Sequence of chain 4.F:
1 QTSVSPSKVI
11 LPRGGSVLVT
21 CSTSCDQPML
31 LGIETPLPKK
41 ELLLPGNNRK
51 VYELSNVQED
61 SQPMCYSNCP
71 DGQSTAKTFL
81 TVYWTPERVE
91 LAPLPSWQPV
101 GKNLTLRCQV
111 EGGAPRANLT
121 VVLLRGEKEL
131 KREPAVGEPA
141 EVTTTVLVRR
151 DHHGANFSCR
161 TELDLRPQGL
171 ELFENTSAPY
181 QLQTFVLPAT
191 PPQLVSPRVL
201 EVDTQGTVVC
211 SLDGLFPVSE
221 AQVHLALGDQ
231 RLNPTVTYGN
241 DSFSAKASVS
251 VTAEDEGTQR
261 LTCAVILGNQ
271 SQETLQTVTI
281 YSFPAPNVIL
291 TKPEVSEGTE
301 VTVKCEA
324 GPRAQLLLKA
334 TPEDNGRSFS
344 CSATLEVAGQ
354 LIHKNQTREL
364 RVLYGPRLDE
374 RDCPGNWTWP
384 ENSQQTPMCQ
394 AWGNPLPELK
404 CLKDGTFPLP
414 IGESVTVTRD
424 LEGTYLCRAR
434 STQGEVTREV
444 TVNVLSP

A small-molecule ligand and the protein it binds are described below.
Small molecule (SMILES): CC(=O)N[C@@H]1[C@@H](O)[C@H](O)[C@@H](CO)O[C@H]1O

Binding-site contacts:
Ligand atom C2 contacts residue THR145 of chain 4.F at 4.1 Å.
Ligand atom C8 contacts residue VAL146 of chain 4.F at 4.5 Å (hydrophobic).
Ligand atom O5 contacts residue ASN103 of chain 4.F at 2.6 Å (h-bond).
Ligand atom N2 contacts residue THR145 of chain 4.F at 4.0 Å.
Ligand atom C2 contacts residue ASN103 of chain 4.F at 3.2 Å.
Ligand atom C5 contacts residue THR145 of chain 4.F at 4.0 Å.
Ligand atom C1 contacts residue ASN103 of chain 4.F at 1.7 Å.
Ligand atom O5 contacts residue THR145 of chain 4.F at 4.0 Å.
Ligand atom C3 contacts residue ASN103 of chain 4.F at 4.5 Å.
Ligand atom N2 contacts residue ASN103 of chain 4.F at 3.8 Å.
Ligand atom N2 contacts residue LEU147 of chain 4.F at 3.6 Å.
Ligand atom C8 contacts residue LEU147 of chain 4.F at 3.4 Å (hydrophobic).
Ligand atom C3 contacts residue THR145 of chain 4.F at 4.1 Å.
Ligand atom O7 contacts residue LEU147 of chain 4.F at 3.0 Å.
Ligand atom C5 contacts residue ASN103 of chain 4.F at 4.0 Å.
Ligand atom C1 contacts residue THR145 of chain 4.F at 3.4 Å.
Ligand atom C2 contacts residue LEU147 of chain 4.F at 4.3 Å (hydrophobic).
Ligand atom C7 contacts residue LEU147 of chain 4.F at 3.1 Å (hydrophobic).